Sequence of chain 1.H:
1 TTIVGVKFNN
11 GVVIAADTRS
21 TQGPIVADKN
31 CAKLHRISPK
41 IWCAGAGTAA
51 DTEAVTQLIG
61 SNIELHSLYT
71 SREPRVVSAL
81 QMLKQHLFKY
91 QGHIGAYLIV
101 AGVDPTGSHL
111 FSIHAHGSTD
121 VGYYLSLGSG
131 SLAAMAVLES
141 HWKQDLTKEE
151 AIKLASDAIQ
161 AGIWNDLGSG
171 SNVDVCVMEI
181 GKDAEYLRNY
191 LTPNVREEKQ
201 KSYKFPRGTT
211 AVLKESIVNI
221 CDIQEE

The protein below binds the small molecule below.
Small molecule (SMILES): CC(C)C[C@H](NC(=O)[C@H](Cc1ccccc1)NC(=O)c1cnccn1)B(O)O

Binding-site contacts:
Ligand atom C22 contacts residue THR1 of chain 1.N at 2.8 Å.
Ligand atom O28 contacts residue THR1 of chain 1.N at 2.3 Å (h-bond).
Ligand atom O28 contacts residue GLY47 of chain 1.N at 3.1 Å (h-bond).
Ligand atom C22 contacts residue GLY47 of chain 1.N at 3.8 Å.
Ligand atom C5 contacts residue HIS114 of chain 1.H at 3.2 Å.
Ligand atom O19 contacts residue THR21 of chain 1.N at 3.1 Å (h-bond).
Ligand atom N9 contacts residue THR21 of chain 1.N at 3.2 Å (h-bond).
Ligand atom O28 contacts residue SER46 of chain 1.N at 3.9 Å.
Ligand atom O27 contacts residue THR1 of chain 1.N at 2.3 Å (h-bond).
Ligand atom C21 contacts residue THR1 of chain 1.N at 2.4 Å.
Ligand atom B26 contacts residue THR1 of chain 1.N at 1.4 Å.
Ligand atom O8 contacts residue ALA49 of chain 1.N at 3.1 Å (h-bond).
Ligand atom B26 contacts residue LYS33 of chain 1.N at 3.8 Å.
Ligand atom C25 contacts residue THR20 of chain 1.N at 3.4 Å.
Ligand atom O19 contacts residue THR20 of chain 1.N at 3.5 Å.
Ligand atom C13 contacts residue GLY47 of chain 1.N at 3.5 Å.
Ligand atom C22 contacts residue LYS33 of chain 1.N at 3.8 Å.
Ligand atom C21 contacts residue GLY47 of chain 1.N at 3.9 Å.
Ligand atom O8 contacts residue GLY47 of chain 1.N at 4.0 Å.
Ligand atom C21 contacts residue LYS33 of chain 1.N at 3.8 Å.
Ligand atom C6 contacts residue SER118 of chain 1.H at 3.4 Å.
Ligand atom C3 contacts residue THR21 of chain 1.N at 3.2 Å.
Ligand atom N1 contacts residue SER118 of chain 1.H at 3.9 Å.
Ligand atom C24 contacts residue ARG45 of chain 1.N at 3.5 Å.
Ligand atom C11 contacts residue THR21 of chain 1.N at 3.6 Å.
Ligand atom C2 contacts residue THR20 of chain 1.N at 3.9 Å.
Ligand atom O8 contacts residue SER48 of chain 1.N at 3.9 Å.
Ligand atom N1 contacts residue ALA49 of chain 1.N at 3.7 Å.
Ligand atom C3 contacts residue THR20 of chain 1.N at 3.8 Å.
Ligand atom C10 contacts residue GLY47 of chain 1.N at 3.5 Å.
Ligand atom N4 contacts residue THR22 of chain 1.N at 2.9 Å (h-bond).
Ligand atom N20 contacts residue GLY47 of chain 1.N at 2.9 Å (h-bond).
Ligand atom C6 contacts residue HIS114 of chain 1.H at 3.6 Å.
Ligand atom C23 contacts residue GLY47 of chain 1.N at 3.7 Å.
Ligand atom N20 contacts residue THR1 of chain 1.N at 3.7 Å.
Ligand atom C18 contacts residue GLY47 of chain 1.N at 3.6 Å.
Ligand atom C14 contacts residue GLY47 of chain 1.N at 3.8 Å.
Ligand atom C5 contacts residue THR22 of chain 1.N at 3.8 Å.
Ligand atom C3 contacts residue THR22 of chain 1.N at 3.5 Å.
Ligand atom C17 contacts residue THR21 of chain 1.N at 4.0 Å.

Sequence of chain 1.N:
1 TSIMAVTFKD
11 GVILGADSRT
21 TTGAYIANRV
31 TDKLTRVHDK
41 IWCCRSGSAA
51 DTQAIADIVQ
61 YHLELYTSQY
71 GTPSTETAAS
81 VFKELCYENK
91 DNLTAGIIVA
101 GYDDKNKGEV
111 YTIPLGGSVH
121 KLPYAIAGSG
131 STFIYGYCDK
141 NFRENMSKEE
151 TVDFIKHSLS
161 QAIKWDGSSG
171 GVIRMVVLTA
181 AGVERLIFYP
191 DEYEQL